The protein below binds the small molecule below.
Small molecule (SMILES): CC(=O)N[C@@H]1[C@@H](O)[C@H](O)[C@@H](CO)O[C@H]1O

Sequence of chain 1.F:
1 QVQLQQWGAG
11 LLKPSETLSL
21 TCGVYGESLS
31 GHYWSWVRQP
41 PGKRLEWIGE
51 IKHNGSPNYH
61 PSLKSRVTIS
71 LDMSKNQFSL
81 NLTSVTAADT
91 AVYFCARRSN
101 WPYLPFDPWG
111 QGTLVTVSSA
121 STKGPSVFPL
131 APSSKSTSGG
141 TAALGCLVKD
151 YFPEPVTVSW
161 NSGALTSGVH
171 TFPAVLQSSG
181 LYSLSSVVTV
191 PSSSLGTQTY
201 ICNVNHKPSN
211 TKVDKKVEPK

Binding-site contacts:
Ligand atom C7 contacts residue ASN81 of chain 1.F at 3.4 Å.
Ligand atom C4 contacts residue ASN81 of chain 1.F at 4.2 Å.
Ligand atom O6 contacts residue SER19 of chain 1.F at 3.5 Å (h-bond).
Ligand atom C2 contacts residue ASN81 of chain 1.F at 2.4 Å.
Ligand atom O7 contacts residue SER70 of chain 1.F at 4.3 Å.
Ligand atom C5 contacts residue SER19 of chain 1.F at 4.0 Å.
Ligand atom O7 contacts residue ASN81 of chain 1.F at 3.7 Å.
Ligand atom C6 contacts residue SER19 of chain 1.F at 3.7 Å.
Ligand atom C5 contacts residue ASN81 of chain 1.F at 3.7 Å.
Ligand atom C1 contacts residue ASN81 of chain 1.F at 1.4 Å.
Ligand atom C8 contacts residue ASN81 of chain 1.F at 4.5 Å.
Ligand atom N2 contacts residue ASN81 of chain 1.F at 2.8 Å (h-bond).
Ligand atom O5 contacts residue ASN81 of chain 1.F at 2.4 Å (h-bond).
Ligand atom C3 contacts residue ASN81 of chain 1.F at 3.7 Å.
Ligand atom C1 contacts residue SER19 of chain 1.F at 4.1 Å.
Ligand atom C8 contacts residue THR68 of chain 1.F at 3.8 Å.
Ligand atom C8 contacts residue SER70 of chain 1.F at 4.3 Å.
Ligand atom O5 contacts residue SER19 of chain 1.F at 3.2 Å (h-bond).